Sequence of chain 1.A:
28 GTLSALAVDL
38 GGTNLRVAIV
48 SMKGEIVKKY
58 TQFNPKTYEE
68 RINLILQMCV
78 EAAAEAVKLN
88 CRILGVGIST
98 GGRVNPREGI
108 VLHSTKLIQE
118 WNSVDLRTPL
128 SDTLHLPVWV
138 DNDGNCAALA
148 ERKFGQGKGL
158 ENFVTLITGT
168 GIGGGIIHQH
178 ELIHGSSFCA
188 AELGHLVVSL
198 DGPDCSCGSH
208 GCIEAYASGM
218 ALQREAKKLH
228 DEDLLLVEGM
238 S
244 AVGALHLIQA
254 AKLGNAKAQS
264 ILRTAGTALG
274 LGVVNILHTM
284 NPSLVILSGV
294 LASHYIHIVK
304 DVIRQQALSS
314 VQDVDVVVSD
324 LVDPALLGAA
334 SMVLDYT

A protein and the small-molecule ligand that binds it are described below.
Small molecule (SMILES): CC(=O)N[C@H]1[C@@H](O)[C@H](O)[C@@H](COP(=O)(O)O)O[C@@H]1O

Binding-site contacts:
Ligand atom O7 contacts residue THR112 of chain 1.A at 2.9 Å (h-bond).
Ligand atom C2 contacts residue BM31 of chain 1.C at 0.1 Å.
Ligand atom O1 contacts residue GLU211 of chain 1.A at 2.5 Å (salt-bridge).
Ligand atom O18 contacts residue ASP140 of chain 1.A at 3.1 Å (salt-bridge).
Ligand atom C1 contacts residue BM31 of chain 1.C at 0.1 Å.
Ligand atom C8 contacts residue BM31 of chain 1.C at 0.1 Å.
Ligand atom O1 contacts residue BM31 of chain 1.C at 0.1 Å (h-bond).
Ligand atom O17 contacts residue THR167 of chain 1.A at 2.9 Å (h-bond).
Ligand atom O4 contacts residue ASP140 of chain 1.A at 2.5 Å (salt-bridge).
Ligand atom C3 contacts residue BM31 of chain 1.C at 0.1 Å.
Ligand atom O19 contacts residue GLY39 of chain 1.A at 2.7 Å (h-bond).
Ligand atom O1 contacts residue HIS192 of chain 1.A at 2.7 Å (h-bond).
Ligand atom C1 contacts residue GLU211 of chain 1.A at 3.3 Å.
Ligand atom O19 contacts residue BM31 of chain 1.C at 3.1 Å (h-bond).
Ligand atom C4 contacts residue ASP140 of chain 1.A at 3.3 Å.
Ligand atom P contacts residue BM31 of chain 1.C at 2.3 Å.
Ligand atom O6 contacts residue ASP140 of chain 1.A at 3.2 Å (salt-bridge).
Ligand atom O18 contacts residue BM31 of chain 1.C at 2.8 Å (h-bond).
Ligand atom O3 contacts residue GLY99 of chain 1.A at 3.0 Å (h-bond).
Ligand atom O5 contacts residue BM31 of chain 1.C at 0.1 Å (h-bond).
Ligand atom C7 contacts residue THR112 of chain 1.A at 3.3 Å.
Ligand atom C7 contacts residue GLY99 of chain 1.A at 3.3 Å.
Ligand atom O7 contacts residue BM31 of chain 1.C at 0.1 Å (h-bond).
Ligand atom C7 contacts residue BM31 of chain 1.C at 0.1 Å.
Ligand atom C5 contacts residue BM31 of chain 1.C at 0.2 Å.
Ligand atom O3 contacts residue ASN139 of chain 1.A at 3.2 Å (h-bond).
Ligand atom O4 contacts residue ASN139 of chain 1.A at 3.4 Å (h-bond).
Ligand atom O7 contacts residue ARG100 of chain 1.A at 3.0 Å (salt-bridge).
Ligand atom O3 contacts residue BM31 of chain 1.C at 0.1 Å (h-bond).
Ligand atom C6 contacts residue BM31 of chain 1.C at 0.3 Å.
Ligand atom O17 contacts residue BM31 of chain 1.C at 3.3 Å (h-bond).
Ligand atom O4 contacts residue BM31 of chain 1.C at 0.1 Å (h-bond).
Ligand atom C4 contacts residue BM31 of chain 1.C at 0.2 Å.
Ligand atom O3 contacts residue ARG100 of chain 1.A at 3.3 Å (salt-bridge).
Ligand atom N2 contacts residue BM31 of chain 1.C at 0.1 Å (h-bond).
Ligand atom O18 contacts residue ADP1 of chain 1.N at 2.8 Å (h-bond).
Ligand atom O3 contacts residue GLU189 of chain 1.A at 2.6 Å (salt-bridge).
Ligand atom O17 contacts residue GLY168 of chain 1.A at 2.5 Å (h-bond).
Ligand atom O6 contacts residue BM31 of chain 1.C at 0.8 Å (h-bond).
Ligand atom O19 contacts residue ADP1 of chain 1.N at 2.6 Å (h-bond).